The protein below binds the small molecule below.
Small molecule (SMILES): Nc1ncnc2c1ncn2[C@@H]1O[C@H](CO[P](=O)(O)O[P](=O)(O)CP(=O)(O)O)[C@@H](O)[C@H]1O

Binding-site contacts:
Ligand atom O3' contacts residue THR241 of chain 1.F at 2.8 Å (h-bond).
Ligand atom O2G contacts residue ASN333 of chain 1.F at 3.6 Å (h-bond).
Ligand atom O1A contacts residue ILE330 of chain 1.F at 3.2 Å.
Ligand atom O4' contacts residue LEU240 of chain 1.F at 3.5 Å.
Ligand atom PB contacts residue GLU331 of chain 1.F at 3.7 Å.
Ligand atom O1B contacts residue GLU331 of chain 1.F at 2.8 Å (salt-bridge).
Ligand atom O3G contacts residue MG1 of chain 1.Y at 2.9 Å.
Ligand atom O3G contacts residue ASN333 of chain 1.F at 2.4 Å (h-bond).
Ligand atom C4' contacts residue ASN242 of chain 1.F at 3.8 Å.
Ligand atom O2' contacts residue THR241 of chain 1.F at 3.2 Å (h-bond).
Ligand atom C5' contacts residue ASN242 of chain 1.F at 3.5 Å.
Ligand atom O2' contacts residue LYS198 of chain 1.F at 3.6 Å (salt-bridge).
Ligand atom O3' contacts residue ASP200 of chain 1.F at 3.1 Å (salt-bridge).
Ligand atom C8 contacts residue LYS150 of chain 1.F at 3.8 Å.
Ligand atom C2 contacts residue TYR185 of chain 1.F at 3.4 Å (hydrophobic).
Ligand atom N1 contacts residue TYR185 of chain 1.F at 3.6 Å.
Ligand atom O2A contacts residue GLU331 of chain 1.F at 3.3 Å (salt-bridge).
Ligand atom O3' contacts residue ASN242 of chain 1.F at 3.6 Å (h-bond).
Ligand atom N6 contacts residue GLN183 of chain 1.F at 3.2 Å (h-bond).
Ligand atom N1 contacts residue LEU186 of chain 1.F at 3.0 Å (h-bond).
Ligand atom C2 contacts residue LYS198 of chain 1.F at 3.8 Å.
Ligand atom N3 contacts residue LYS198 of chain 1.F at 3.0 Å (salt-bridge).
Ligand atom O2B contacts residue MG1 of chain 1.Y at 3.8 Å.
Ligand atom O2A contacts residue LYS150 of chain 1.F at 3.1 Å.
Ligand atom PG contacts residue ASN333 of chain 1.F at 3.6 Å.
Ligand atom C3B contacts residue GLU331 of chain 1.F at 3.4 Å.
Ligand atom C1' contacts residue LYS198 of chain 1.F at 3.6 Å.
Ligand atom O2G contacts residue ARG202 of chain 1.F at 2.8 Å (salt-bridge).
Ligand atom C2 contacts residue LEU186 of chain 1.F at 3.5 Å (hydrophobic).
Ligand atom C3B contacts residue ASP318 of chain 1.F at 3.8 Å.
Ligand atom N6 contacts residue LYS184 of chain 1.F at 2.9 Å (salt-bridge).
Ligand atom O1B contacts residue MG1 of chain 1.Y at 2.2 Å.
Ligand atom O1B contacts residue LYS74 of chain 1.F at 3.3 Å (salt-bridge).
Ligand atom N7 contacts residue LYS150 of chain 1.F at 3.3 Å (salt-bridge).
Ligand atom O2G contacts residue ASP318 of chain 1.F at 3.2 Å (salt-bridge).
Ligand atom N7 contacts residue GLN183 of chain 1.F at 3.8 Å.
Ligand atom O3G contacts residue GLU331 of chain 1.F at 2.6 Å (salt-bridge).
Ligand atom PG contacts residue GLU331 of chain 1.F at 3.4 Å.
Ligand atom PB contacts residue MG1 of chain 1.Y at 3.5 Å.
Ligand atom N3 contacts residue TYR185 of chain 1.F at 3.4 Å.

Sequence of chain 1.F:
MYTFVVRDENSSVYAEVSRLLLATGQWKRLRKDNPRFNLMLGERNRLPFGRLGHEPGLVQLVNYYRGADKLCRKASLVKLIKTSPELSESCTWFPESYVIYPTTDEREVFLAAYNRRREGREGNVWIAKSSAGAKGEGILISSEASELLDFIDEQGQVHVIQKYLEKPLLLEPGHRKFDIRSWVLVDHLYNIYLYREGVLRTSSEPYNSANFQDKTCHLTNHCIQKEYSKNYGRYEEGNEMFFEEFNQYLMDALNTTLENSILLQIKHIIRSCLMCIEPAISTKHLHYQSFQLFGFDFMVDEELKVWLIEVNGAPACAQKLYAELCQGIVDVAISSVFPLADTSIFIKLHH